Binding-site contacts:
Ligand atom O6 contacts residue PRO256 of chain 2.A at 3.6 Å.
Ligand atom O6 contacts residue HIS255 of chain 2.A at 4.5 Å.
Ligand atom C5 contacts residue SER254 of chain 2.A at 3.9 Å.
Ligand atom N2 contacts residue ASN252 of chain 2.A at 2.9 Å (h-bond).
Ligand atom O6 contacts residue SER254 of chain 2.A at 4.3 Å.
Ligand atom C1 contacts residue HIS255 of chain 2.A at 4.2 Å.
Ligand atom C5 contacts residue ASN252 of chain 2.A at 3.6 Å.
Ligand atom C8 contacts residue GOL1 of chain 2.G at 3.4 Å.
Ligand atom C7 contacts residue ASN252 of chain 2.A at 3.5 Å.
Ligand atom N2 contacts residue GOL1 of chain 2.G at 3.2 Å (h-bond).
Ligand atom O7 contacts residue ASN252 of chain 2.A at 3.8 Å.
Ligand atom O7 contacts residue GLY341 of chain 2.A at 4.1 Å.
Ligand atom C1 contacts residue SER254 of chain 2.A at 4.2 Å.
Ligand atom C2 contacts residue GOL1 of chain 2.G at 4.3 Å.
Ligand atom O5 contacts residue HIS255 of chain 2.A at 3.7 Å.
Ligand atom C5 contacts residue HIS255 of chain 2.A at 4.5 Å.
Ligand atom C6 contacts residue SER254 of chain 2.A at 3.4 Å.
Ligand atom C1 contacts residue ASN252 of chain 2.A at 1.4 Å.
Ligand atom C6 contacts residue HIS255 of chain 2.A at 4.4 Å.
Ligand atom C4 contacts residue ASN252 of chain 2.A at 4.1 Å.
Ligand atom O7 contacts residue ARG342 of chain 2.A at 4.2 Å.
Ligand atom O5 contacts residue SER254 of chain 2.A at 3.8 Å.
Ligand atom C3 contacts residue ASN252 of chain 2.A at 3.6 Å.
Ligand atom C2 contacts residue ASN252 of chain 2.A at 2.3 Å.
Ligand atom C7 contacts residue GOL1 of chain 2.G at 3.8 Å.
Ligand atom C1 contacts residue GOL1 of chain 2.G at 4.0 Å.
Ligand atom C6 contacts residue PRO256 of chain 2.A at 4.2 Å (hydrophobic).
Ligand atom O5 contacts residue ASN252 of chain 2.A at 2.3 Å (h-bond).

Sequence of chain 2.A:
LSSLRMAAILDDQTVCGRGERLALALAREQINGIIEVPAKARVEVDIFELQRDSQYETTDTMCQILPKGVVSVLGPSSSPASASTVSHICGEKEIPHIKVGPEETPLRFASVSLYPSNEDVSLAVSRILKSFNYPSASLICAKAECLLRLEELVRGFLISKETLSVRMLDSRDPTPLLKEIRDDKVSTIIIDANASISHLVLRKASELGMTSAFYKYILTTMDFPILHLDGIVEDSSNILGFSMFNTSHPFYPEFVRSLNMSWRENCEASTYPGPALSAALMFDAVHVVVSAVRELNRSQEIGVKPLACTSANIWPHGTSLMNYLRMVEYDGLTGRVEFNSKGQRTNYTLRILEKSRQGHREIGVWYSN

This protein binds this small molecule.
Small molecule (SMILES): CC(=O)N[C@@H]1[C@@H](O)[C@H](O)[C@@H](CO)O[C@H]1O